Sequence of chain 1.B:
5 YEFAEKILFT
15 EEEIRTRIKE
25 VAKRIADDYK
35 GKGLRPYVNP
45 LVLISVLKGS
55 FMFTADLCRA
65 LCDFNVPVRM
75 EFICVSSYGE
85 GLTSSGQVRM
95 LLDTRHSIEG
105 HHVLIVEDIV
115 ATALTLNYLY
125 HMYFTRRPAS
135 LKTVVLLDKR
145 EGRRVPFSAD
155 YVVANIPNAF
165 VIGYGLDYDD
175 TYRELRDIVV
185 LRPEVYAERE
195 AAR

A protein and the small-molecule ligand that binds it are described below.
Small molecule (SMILES): Oc1ncnc2cn[nH]c12

Binding-site contacts:
Ligand atom C6 contacts residue LYS143 of chain 1.B at 3.6 Å.
Ligand atom C2 contacts residue VAL165 of chain 1.B at 3.4 Å (hydrophobic).
Ligand atom N7 contacts residue TYR82 of chain 1.B at 3.8 Å.
Ligand atom C2 contacts residue PHE164 of chain 1.B at 3.4 Å (hydrophobic).
Ligand atom N8 contacts residue PRP1 of chain 1.J at 3.5 Å (h-bond).
Ligand atom O6 contacts residue LYS143 of chain 1.B at 2.7 Å (salt-bridge).
Ligand atom N7 contacts residue ALA115 of chain 1.B at 3.7 Å.
Ligand atom N1 contacts residue LEU170 of chain 1.B at 4.2 Å.
Ligand atom O6 contacts residue VAL165 of chain 1.B at 2.9 Å (h-bond).
Ligand atom N3 contacts residue PRP1 of chain 1.J at 4.2 Å.
Ligand atom N8 contacts residue ALA115 of chain 1.B at 3.6 Å.
Ligand atom C6 contacts residue PHE164 of chain 1.B at 3.5 Å (hydrophobic).
Ligand atom C4 contacts residue TYR82 of chain 1.B at 4.3 Å (hydrophobic).
Ligand atom O6 contacts residue ILE113 of chain 1.B at 4.0 Å.
Ligand atom N7 contacts residue LYS143 of chain 1.B at 3.4 Å (salt-bridge).
Ligand atom N7 contacts residue FMT1 of chain 1.K at 3.4 Å (h-bond).
Ligand atom C9 contacts residue PRP1 of chain 1.J at 3.4 Å.
Ligand atom C2 contacts residue ASP171 of chain 1.B at 3.5 Å.
Ligand atom N1 contacts residue PHE164 of chain 1.B at 3.4 Å.
Ligand atom N8 contacts residue ILE113 of chain 1.B at 4.3 Å.
Ligand atom O6 contacts residue ALA163 of chain 1.B at 3.4 Å (h-bond).
Ligand atom C4 contacts residue PHE164 of chain 1.B at 3.8 Å (hydrophobic).
Ligand atom N3 contacts residue ASP171 of chain 1.B at 4.0 Å.
Ligand atom N8 contacts residue FMT1 of chain 1.K at 3.9 Å.
Ligand atom N8 contacts residue TYR82 of chain 1.B at 3.0 Å (h-bond).
Ligand atom C5 contacts residue LYS143 of chain 1.B at 3.9 Å.
Ligand atom C5 contacts residue ILE113 of chain 1.B at 4.0 Å (hydrophobic).
Ligand atom C9 contacts residue ILE113 of chain 1.B at 4.0 Å (hydrophobic).
Ligand atom C5 contacts residue PHE164 of chain 1.B at 3.6 Å (hydrophobic).
Ligand atom N7 contacts residue ILE113 of chain 1.B at 4.0 Å.
Ligand atom O6 contacts residue PHE164 of chain 1.B at 3.2 Å.
Ligand atom N3 contacts residue LEU170 of chain 1.B at 4.2 Å.
Ligand atom C9 contacts residue TYR82 of chain 1.B at 3.4 Å (hydrophobic).
Ligand atom C2 contacts residue LEU170 of chain 1.B at 3.9 Å (hydrophobic).
Ligand atom N7 contacts residue PHE164 of chain 1.B at 4.3 Å.
Ligand atom N1 contacts residue VAL165 of chain 1.B at 2.7 Å (h-bond).
Ligand atom C4 contacts residue ILE113 of chain 1.B at 4.0 Å (hydrophobic).
Ligand atom C6 contacts residue ILE113 of chain 1.B at 4.0 Å (hydrophobic).
Ligand atom C6 contacts residue VAL165 of chain 1.B at 3.6 Å (hydrophobic).
Ligand atom N3 contacts residue PHE164 of chain 1.B at 3.7 Å.